Sequence of chain 1.E:
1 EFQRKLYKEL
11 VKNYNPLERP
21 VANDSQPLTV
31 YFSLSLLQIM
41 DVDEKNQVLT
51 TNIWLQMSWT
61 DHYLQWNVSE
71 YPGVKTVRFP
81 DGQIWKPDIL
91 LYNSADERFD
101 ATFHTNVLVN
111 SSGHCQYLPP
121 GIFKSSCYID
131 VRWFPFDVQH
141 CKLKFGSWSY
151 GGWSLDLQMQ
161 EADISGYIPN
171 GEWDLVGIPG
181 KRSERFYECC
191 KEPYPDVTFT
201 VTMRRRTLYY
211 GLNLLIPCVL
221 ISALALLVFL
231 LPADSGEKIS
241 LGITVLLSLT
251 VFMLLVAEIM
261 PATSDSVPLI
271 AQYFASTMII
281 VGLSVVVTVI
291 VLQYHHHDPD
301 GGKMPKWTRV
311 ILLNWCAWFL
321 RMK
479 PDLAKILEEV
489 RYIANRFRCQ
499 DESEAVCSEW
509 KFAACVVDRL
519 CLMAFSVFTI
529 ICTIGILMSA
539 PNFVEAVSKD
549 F

This protein binds this small molecule.
Small molecule (SMILES): CC(=O)N[C@H]1[C@H](O[C@H]2[C@H](O)[C@@H](NC(C)=O)CO[C@@H]2CO)O[C@H](CO)[C@@H](O[C@@H]2O[C@H](CO)[C@@H](O)[C@H](O)[C@@H]2O)[C@@H]1O

Binding-site contacts:
Ligand atom O5 contacts residue ASN110 of chain 1.E at 2.4 Å (h-bond).
Ligand atom C6 contacts residue HIS114 of chain 1.E at 3.7 Å.
Ligand atom N2 contacts residue SER112 of chain 1.E at 3.2 Å (h-bond).
Ligand atom C8 contacts residue HIS114 of chain 1.E at 3.5 Å.
Ligand atom C7 contacts residue SER111 of chain 1.E at 4.3 Å.
Ligand atom C5 contacts residue ASN110 of chain 1.E at 3.7 Å.
Ligand atom C4 contacts residue HIS114 of chain 1.E at 4.3 Å.
Ligand atom C2 contacts residue ASN110 of chain 1.E at 2.5 Å.
Ligand atom C1 contacts residue SER112 of chain 1.E at 3.0 Å.
Ligand atom O5 contacts residue HIS114 of chain 1.E at 3.5 Å.
Ligand atom C7 contacts residue HIS114 of chain 1.E at 3.7 Å.
Ligand atom C3 contacts residue SER112 of chain 1.E at 3.8 Å.
Ligand atom O5 contacts residue SER112 of chain 1.E at 4.0 Å.
Ligand atom C5 contacts residue HIS114 of chain 1.E at 3.3 Å.
Ligand atom C2 contacts residue SER112 of chain 1.E at 3.5 Å.
Ligand atom C8 contacts residue SER111 of chain 1.E at 3.2 Å.
Ligand atom C3 contacts residue ASN110 of chain 1.E at 3.9 Å.
Ligand atom C8 contacts residue SER112 of chain 1.E at 4.2 Å.
Ligand atom N2 contacts residue ASN110 of chain 1.E at 3.0 Å (h-bond).
Ligand atom C8 contacts residue ASN110 of chain 1.E at 4.5 Å.
Ligand atom C7 contacts residue ASN110 of chain 1.E at 3.4 Å.
Ligand atom O7 contacts residue HIS114 of chain 1.E at 3.4 Å (h-bond).
Ligand atom C7 contacts residue SER112 of chain 1.E at 4.3 Å.
Ligand atom C4 contacts residue ASN110 of chain 1.E at 4.3 Å.
Ligand atom C3 contacts residue HIS114 of chain 1.E at 4.3 Å.
Ligand atom O7 contacts residue ASN110 of chain 1.E at 3.5 Å (h-bond).
Ligand atom O4 contacts residue HIS114 of chain 1.E at 4.3 Å.
Ligand atom C1 contacts residue ASN110 of chain 1.E at 1.5 Å.
Ligand atom C5 contacts residue SER112 of chain 1.E at 4.2 Å.
Ligand atom C1 contacts residue HIS114 of chain 1.E at 3.8 Å.